Binding-site contacts:
Ligand atom N11 contacts residue THR21 of chain 1.V at 3.2 Å (h-bond).
Ligand atom C56 contacts residue LEU126 of chain 1.W at 3.6 Å (hydrophobic).
Ligand atom O33 contacts residue THR21 of chain 1.V at 3.3 Å (h-bond).
Ligand atom N51 contacts residue ASP125 of chain 1.W at 3.6 Å.
Ligand atom C24 contacts residue LYS33 of chain 1.V at 3.8 Å.
Ligand atom C60 contacts residue THR48 of chain 1.V at 3.6 Å.
Ligand atom O30 contacts residue THR1 of chain 1.V at 2.2 Å (h-bond).
Ligand atom O30 contacts residue SER129 of chain 1.V at 2.9 Å (h-bond).
Ligand atom C10 contacts residue THR21 of chain 1.V at 3.8 Å.
Ligand atom C54 contacts residue ASP125 of chain 1.W at 3.3 Å.
Ligand atom C12 contacts residue GLY47 of chain 1.V at 3.5 Å.
Ligand atom C43 contacts residue THR21 of chain 1.V at 3.7 Å.
Ligand atom C19 contacts residue ALA49 of chain 1.V at 3.6 Å (hydrophobic).
Ligand atom O29 contacts residue SER129 of chain 1.V at 3.6 Å (h-bond).
Ligand atom C9 contacts residue THR21 of chain 1.V at 3.5 Å.
Ligand atom C18 contacts residue GLY45 of chain 1.V at 3.6 Å.
Ligand atom O39 contacts residue ALA49 of chain 1.V at 3.4 Å (h-bond).
Ligand atom C16 contacts residue THR1 of chain 1.V at 2.6 Å.
Ligand atom C15 contacts residue THR1 of chain 1.V at 2.2 Å.
Ligand atom C20 contacts residue ALA49 of chain 1.V at 3.6 Å (hydrophobic).
Ligand atom C26 contacts residue THR1 of chain 1.V at 2.5 Å.
Ligand atom N53 contacts residue GLU22 of chain 1.V at 3.0 Å (salt-bridge).
Ligand atom O31 contacts residue THR21 of chain 1.V at 3.3 Å (h-bond).
Ligand atom N52 contacts residue ASP125 of chain 1.W at 3.7 Å.
Ligand atom O29 contacts residue GLY128 of chain 1.V at 3.7 Å.
Ligand atom S27 contacts residue THR1 of chain 1.V at 3.5 Å (h-bond).
Ligand atom N14 contacts residue GLY47 of chain 1.V at 3.2 Å (h-bond).
Ligand atom C59 contacts residue THR48 of chain 1.V at 3.5 Å.
Ligand atom C26 contacts residue GLY47 of chain 1.V at 3.5 Å.
Ligand atom C40 contacts residue ASP125 of chain 1.W at 3.8 Å.
Ligand atom C16 contacts residue GLY45 of chain 1.V at 3.7 Å.
Ligand atom N14 contacts residue THR1 of chain 1.V at 3.5 Å (h-bond).
Ligand atom N52 contacts residue GLU22 of chain 1.V at 3.5 Å.
Ligand atom C25 contacts residue THR1 of chain 1.V at 1.4 Å.
Ligand atom C23 contacts residue CYS31 of chain 1.V at 3.7 Å (hydrophobic).
Ligand atom N8 contacts residue ASP125 of chain 1.W at 3.4 Å (salt-bridge).
Ligand atom N22 contacts residue ASP53 of chain 1.V at 2.8 Å (salt-bridge).
Ligand atom C32 contacts residue GLY47 of chain 1.V at 3.6 Å.
Ligand atom C10 contacts residue ALA49 of chain 1.V at 3.8 Å (hydrophobic).
Ligand atom O29 contacts residue GLY47 of chain 1.V at 3.6 Å.

Sequence of chain 1.V:
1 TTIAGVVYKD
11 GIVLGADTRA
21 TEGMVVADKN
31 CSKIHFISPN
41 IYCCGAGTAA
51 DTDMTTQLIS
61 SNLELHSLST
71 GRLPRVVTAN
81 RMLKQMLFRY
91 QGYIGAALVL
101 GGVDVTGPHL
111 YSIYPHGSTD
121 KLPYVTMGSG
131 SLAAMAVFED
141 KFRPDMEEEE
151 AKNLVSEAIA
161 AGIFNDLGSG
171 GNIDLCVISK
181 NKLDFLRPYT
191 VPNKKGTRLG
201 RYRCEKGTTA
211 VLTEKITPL

The small molecule below binds the protein below.
Small molecule (SMILES): CC(C)C[C@H](NC(=O)[C@@H](Cc1ccccc1)N=[N+]=[N-])C(=O)N[C@H](C(=O)N[C@H](CCS(C)(=O)=O)Cc1ccc(CN)cc1)[C@@H](C)O

Sequence of chain 1.W:
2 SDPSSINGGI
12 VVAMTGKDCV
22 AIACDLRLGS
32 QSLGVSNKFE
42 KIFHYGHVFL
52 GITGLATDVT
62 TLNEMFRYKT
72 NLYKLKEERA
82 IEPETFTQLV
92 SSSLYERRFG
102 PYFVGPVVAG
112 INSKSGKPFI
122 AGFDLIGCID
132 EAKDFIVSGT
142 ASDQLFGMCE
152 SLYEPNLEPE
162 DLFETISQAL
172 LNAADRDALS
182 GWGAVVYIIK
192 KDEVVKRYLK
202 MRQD